A small-molecule ligand and the protein it binds are described below.
Small molecule (SMILES): CC(=O)N[C@@H]1[C@@H](O)[C@H](O)[C@@H](CO)O[C@H]1O

Sequence of chain 1.D:
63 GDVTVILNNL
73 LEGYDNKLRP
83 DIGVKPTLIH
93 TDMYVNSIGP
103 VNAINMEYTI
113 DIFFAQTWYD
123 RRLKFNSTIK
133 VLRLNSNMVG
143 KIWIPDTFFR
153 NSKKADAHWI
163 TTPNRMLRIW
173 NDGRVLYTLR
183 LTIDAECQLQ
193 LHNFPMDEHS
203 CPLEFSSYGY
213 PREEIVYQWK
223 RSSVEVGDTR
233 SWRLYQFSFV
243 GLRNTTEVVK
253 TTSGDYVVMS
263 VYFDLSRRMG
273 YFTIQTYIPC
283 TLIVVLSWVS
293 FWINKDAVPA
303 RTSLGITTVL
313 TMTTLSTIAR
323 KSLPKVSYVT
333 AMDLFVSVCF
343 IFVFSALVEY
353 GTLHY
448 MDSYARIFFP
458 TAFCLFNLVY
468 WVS

Binding-site contacts:
Ligand atom C4 contacts residue ASN128 of chain 1.D at 4.2 Å.
Ligand atom C1 contacts residue ASN128 of chain 1.D at 1.4 Å.
Ligand atom C5 contacts residue ASN128 of chain 1.D at 3.7 Å.
Ligand atom O7 contacts residue ASN128 of chain 1.D at 4.3 Å.
Ligand atom C3 contacts residue ASN128 of chain 1.D at 3.8 Å.
Ligand atom C8 contacts residue ASN128 of chain 1.D at 3.5 Å.
Ligand atom O5 contacts residue ASN128 of chain 1.D at 2.4 Å (h-bond).
Ligand atom N2 contacts residue ASN128 of chain 1.D at 2.9 Å (h-bond).
Ligand atom C7 contacts residue ASN128 of chain 1.D at 3.4 Å.
Ligand atom C2 contacts residue ASN128 of chain 1.D at 2.5 Å.